Sequence of chain 4.A:
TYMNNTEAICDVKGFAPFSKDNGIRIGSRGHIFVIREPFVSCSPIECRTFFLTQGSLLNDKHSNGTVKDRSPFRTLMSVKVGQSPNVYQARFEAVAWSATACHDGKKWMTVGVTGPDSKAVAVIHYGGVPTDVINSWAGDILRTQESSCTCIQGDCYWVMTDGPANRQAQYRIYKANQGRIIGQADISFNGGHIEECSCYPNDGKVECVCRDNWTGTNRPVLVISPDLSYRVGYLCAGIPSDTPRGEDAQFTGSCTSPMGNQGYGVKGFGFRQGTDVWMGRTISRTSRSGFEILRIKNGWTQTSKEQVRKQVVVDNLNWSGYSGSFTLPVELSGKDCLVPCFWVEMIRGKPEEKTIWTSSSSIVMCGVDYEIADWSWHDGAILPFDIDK

Binding-site contacts:
Ligand atom OAF contacts residue ARG36 of chain 4.A at 2.9 Å (salt-bridge).
Ligand atom CAQ contacts residue ASP69 of chain 4.A at 3.2 Å.
Ligand atom CAQ contacts residue TYR322 of chain 4.A at 3.8 Å (hydrophobic).
Ligand atom CAH contacts residue TYR322 of chain 4.A at 3.2 Å (hydrophobic).
Ligand atom CAB contacts residue ARG143 of chain 4.A at 3.5 Å.
Ligand atom CAI contacts residue GLU196 of chain 4.A at 3.7 Å.
Ligand atom CAO contacts residue TYR322 of chain 4.A at 3.0 Å (hydrophobic).
Ligand atom CAK contacts residue TYR322 of chain 4.A at 3.6 Å (hydrophobic).
Ligand atom OAE contacts residue ASP69 of chain 4.A at 3.5 Å.
Ligand atom CAO contacts residue ARG211 of chain 4.A at 3.8 Å.
Ligand atom CAB contacts residue ILE141 of chain 4.A at 4.0 Å (hydrophobic).
Ligand atom OAG contacts residue ARG288 of chain 4.A at 2.8 Å (salt-bridge).
Ligand atom CAO contacts residue ARG288 of chain 4.A at 3.6 Å.
Ligand atom CAN contacts residue ARG70 of chain 4.A at 4.0 Å.
Ligand atom OAF contacts residue ARG288 of chain 4.A at 3.0 Å (salt-bridge).
Ligand atom OAG contacts residue ARG211 of chain 4.A at 3.0 Å (salt-bridge).
Ligand atom OAG contacts residue TYR322 of chain 4.A at 3.4 Å (h-bond).
Ligand atom CAA contacts residue ASN213 of chain 4.A at 3.8 Å.
Ligand atom CAP contacts residue TYR322 of chain 4.A at 3.0 Å (hydrophobic).
Ligand atom OAG contacts residue TYR264 of chain 4.A at 3.3 Å (h-bond).
Ligand atom CAI contacts residue GLU195 of chain 4.A at 3.6 Å.
Ligand atom CAS contacts residue GLU196 of chain 4.A at 3.6 Å.
Ligand atom CAC contacts residue TRP97 of chain 4.A at 3.8 Å (hydrophobic).
Ligand atom CAH contacts residue ARG36 of chain 4.A at 3.9 Å.
Ligand atom NAD contacts residue ASP69 of chain 4.A at 2.6 Å (salt-bridge).
Ligand atom CAJ contacts residue ALA165 of chain 4.A at 3.8 Å (hydrophobic).
Ligand atom NAD contacts residue GLU37 of chain 4.A at 2.9 Å (salt-bridge).
Ligand atom CAJ contacts residue ARG143 of chain 4.A at 3.3 Å.
Ligand atom CAH contacts residue GLU37 of chain 4.A at 3.6 Å.
Ligand atom OAF contacts residue TYR322 of chain 4.A at 3.5 Å (h-bond).
Ligand atom CAS contacts residue TYR322 of chain 4.A at 3.9 Å (hydrophobic).
Ligand atom CAQ contacts residue GLU37 of chain 4.A at 3.6 Å.
Ligand atom CAJ contacts residue GLU195 of chain 4.A at 3.9 Å.
Ligand atom OAE contacts residue ARG70 of chain 4.A at 2.9 Å (salt-bridge).
Ligand atom CAT contacts residue ASP69 of chain 4.A at 3.8 Å.
Ligand atom CAA contacts residue GLU195 of chain 4.A at 3.8 Å.
Ligand atom CAA contacts residue ARG211 of chain 4.A at 3.6 Å.
Ligand atom CAH contacts residue ASP69 of chain 4.A at 3.2 Å.
Ligand atom CAK contacts residue ARG211 of chain 4.A at 3.9 Å.
Ligand atom CAO contacts residue TYR264 of chain 4.A at 3.9 Å (hydrophobic).

A protein and the small-molecule ligand that binds it are described below.
Small molecule (SMILES): CCC(CC)O[C@@H]1CC(C(=O)O)=C[C@H](N)[C@H]1NC(C)=O